Sequence of chain 1.A:
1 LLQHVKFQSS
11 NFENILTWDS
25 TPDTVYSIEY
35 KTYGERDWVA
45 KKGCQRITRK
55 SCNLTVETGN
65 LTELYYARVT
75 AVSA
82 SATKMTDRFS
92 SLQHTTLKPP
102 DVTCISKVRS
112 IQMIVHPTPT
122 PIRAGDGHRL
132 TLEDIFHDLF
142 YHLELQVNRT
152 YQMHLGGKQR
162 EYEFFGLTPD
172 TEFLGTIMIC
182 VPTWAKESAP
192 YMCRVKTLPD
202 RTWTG

This small molecule binds to this protein.
Small molecule (SMILES): CC(=O)N[C@H]1[C@H](O[C@H]2[C@H](O)[C@@H](NC(C)=O)CO[C@@H]2CO)O[C@H](CO)[C@@H](O)[C@@H]1O

Binding-site contacts:
Ligand atom C8 contacts residue GLU13 of chain 1.A at 3.3 Å.
Ligand atom O5 contacts residue ASN57 of chain 1.A at 2.4 Å (h-bond).
Ligand atom C2 contacts residue ARG130 of chain 1.A at 4.0 Å.
Ligand atom C3 contacts residue ASN57 of chain 1.A at 3.8 Å.
Ligand atom C3 contacts residue ARG130 of chain 1.A at 4.0 Å.
Ligand atom C1 contacts residue ASN57 of chain 1.A at 1.5 Å.
Ligand atom C1 contacts residue ARG130 of chain 1.A at 3.7 Å.
Ligand atom O7 contacts residue GLU13 of chain 1.A at 2.8 Å (salt-bridge).
Ligand atom C8 contacts residue THR121 of chain 1.A at 4.1 Å.
Ligand atom C8 contacts residue ASN57 of chain 1.A at 3.1 Å.
Ligand atom N2 contacts residue ARG130 of chain 1.A at 3.6 Å.
Ligand atom O7 contacts residue ILE15 of chain 1.A at 4.1 Å.
Ligand atom C5 contacts residue ASN57 of chain 1.A at 3.7 Å.
Ligand atom C4 contacts residue ASN57 of chain 1.A at 4.3 Å.
Ligand atom C2 contacts residue ASN57 of chain 1.A at 2.5 Å.
Ligand atom N2 contacts residue GLU13 of chain 1.A at 4.1 Å.
Ligand atom O5 contacts residue THR59 of chain 1.A at 4.2 Å.
Ligand atom N2 contacts residue ASN57 of chain 1.A at 2.8 Å (h-bond).
Ligand atom O5 contacts residue ARG130 of chain 1.A at 4.2 Å.
Ligand atom C7 contacts residue ASN57 of chain 1.A at 3.1 Å.
Ligand atom O7 contacts residue ASN57 of chain 1.A at 4.0 Å.
Ligand atom C8 contacts residue PRO122 of chain 1.A at 3.7 Å (hydrophobic).
Ligand atom O6 contacts residue VAL60 of chain 1.A at 3.5 Å.
Ligand atom O4 contacts residue GLU13 of chain 1.A at 4.5 Å.
Ligand atom C7 contacts residue GLU13 of chain 1.A at 3.3 Å.
Ligand atom C1 contacts residue THR59 of chain 1.A at 3.7 Å.
Ligand atom C3 contacts residue GLU13 of chain 1.A at 4.0 Å.
Ligand atom O3 contacts residue GLU13 of chain 1.A at 3.6 Å (salt-bridge).